This small molecule binds to this protein.
Small molecule (SMILES): CC1(C)COC(=O)CCCCCCCCCCCOC(=O)[C@@H]2CCCCN2C(=O)C1=O

Binding-site contacts:
Ligand atom C2 contacts residue PHE99 of chain 1.B at 4.0 Å (hydrophobic).
Ligand atom C9 contacts residue TYR26 of chain 1.B at 3.5 Å (hydrophobic).
Ligand atom C11 contacts residue PHE46 of chain 1.B at 4.0 Å (hydrophobic).
Ligand atom C10 contacts residue ARG42 of chain 1.B at 4.1 Å.
Ligand atom C23 contacts residue TRP59 of chain 1.B at 3.9 Å (hydrophobic).
Ligand atom N1 contacts residue TYR82 of chain 1.B at 3.9 Å.
Ligand atom O20 contacts residue TYR82 of chain 1.B at 3.8 Å.
Ligand atom C21 contacts residue TYR82 of chain 1.B at 3.7 Å (hydrophobic).
Ligand atom C18 contacts residue TYR82 of chain 1.B at 3.4 Å (hydrophobic).
Ligand atom C27 contacts residue ILE90 of chain 1.B at 3.9 Å (hydrophobic).
Ligand atom O2 contacts residue TYR82 of chain 1.B at 2.8 Å (h-bond).
Ligand atom O20 contacts residue VAL55 of chain 1.B at 3.3 Å.
Ligand atom O3 contacts residue PHE36 of chain 1.B at 3.3 Å.
Ligand atom C20 contacts residue TYR82 of chain 1.B at 3.3 Å (hydrophobic).
Ligand atom C24 contacts residue TYR26 of chain 1.B at 3.4 Å (hydrophobic).
Ligand atom C26 contacts residue HIS87 of chain 1.B at 4.0 Å.
Ligand atom C13 contacts residue PHE46 of chain 1.B at 3.8 Å (hydrophobic).
Ligand atom C25 contacts residue TYR26 of chain 1.B at 3.9 Å (hydrophobic).
Ligand atom C8 contacts residue ARG42 of chain 1.B at 3.9 Å.
Ligand atom C2 contacts residue TYR82 of chain 1.B at 3.5 Å (hydrophobic).
Ligand atom C14 contacts residue PHE46 of chain 1.B at 4.0 Å (hydrophobic).
Ligand atom O20 contacts residue ILE56 of chain 1.B at 2.9 Å (h-bond).
Ligand atom C16 contacts residue GLU54 of chain 1.B at 3.4 Å.
Ligand atom C9 contacts residue ARG42 of chain 1.B at 3.8 Å.
Ligand atom O2 contacts residue PHE99 of chain 1.B at 3.6 Å.
Ligand atom C26 contacts residue TYR82 of chain 1.B at 3.9 Å (hydrophobic).
Ligand atom C22 contacts residue TRP59 of chain 1.B at 3.5 Å (hydrophobic).
Ligand atom C5 contacts residue ILE90 of chain 1.B at 3.9 Å (hydrophobic).
Ligand atom C8 contacts residue ASP37 of chain 1.B at 3.5 Å.
Ligand atom O19 contacts residue TYR82 of chain 1.B at 3.0 Å (h-bond).
Ligand atom O3 contacts residue ASP37 of chain 1.B at 3.8 Å.
Ligand atom C3 contacts residue PHE36 of chain 1.B at 3.8 Å (hydrophobic).
Ligand atom O7 contacts residue ASP37 of chain 1.B at 3.5 Å (salt-bridge).
Ligand atom O6 contacts residue ASP37 of chain 1.B at 3.6 Å.
Ligand atom C23 contacts residue PHE46 of chain 1.B at 3.5 Å (hydrophobic).
Ligand atom C15 contacts residue PHE46 of chain 1.B at 3.9 Å (hydrophobic).
Ligand atom C7 contacts residue ASP37 of chain 1.B at 3.4 Å.
Ligand atom C9 contacts residue ASP37 of chain 1.B at 3.9 Å.
Ligand atom C27 contacts residue ILE91 of chain 1.B at 4.0 Å (hydrophobic).
Ligand atom O3 contacts residue TYR26 of chain 1.B at 3.9 Å.

Sequence of chain 1.B:
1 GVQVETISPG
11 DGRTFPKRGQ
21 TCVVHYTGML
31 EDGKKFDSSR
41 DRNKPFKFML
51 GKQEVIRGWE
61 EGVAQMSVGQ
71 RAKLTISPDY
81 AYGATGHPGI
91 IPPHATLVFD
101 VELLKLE